Binding-site contacts:
Ligand atom C2 contacts residue ASN56 of chain 3.A at 2.4 Å.
Ligand atom C5 contacts residue TYR87 of chain 3.A at 4.3 Å (hydrophobic).
Ligand atom C8 contacts residue GLU55 of chain 3.A at 3.1 Å.
Ligand atom C5 contacts residue ASN56 of chain 3.A at 3.7 Å.
Ligand atom O5 contacts residue TYR87 of chain 3.A at 3.3 Å (h-bond).
Ligand atom C1 contacts residue TYR87 of chain 3.A at 4.1 Å (hydrophobic).
Ligand atom O6 contacts residue TYR87 of chain 3.A at 3.5 Å.
Ligand atom C7 contacts residue GLU55 of chain 3.A at 4.4 Å.
Ligand atom C1 contacts residue ASN56 of chain 3.A at 1.4 Å.
Ligand atom C6 contacts residue TYR87 of chain 3.A at 4.1 Å (hydrophobic).
Ligand atom N2 contacts residue ASN56 of chain 3.A at 2.9 Å (h-bond).
Ligand atom C7 contacts residue ASN56 of chain 3.A at 3.3 Å.
Ligand atom O5 contacts residue ASN56 of chain 3.A at 2.4 Å (h-bond).
Ligand atom C4 contacts residue ASN56 of chain 3.A at 4.2 Å.
Ligand atom O7 contacts residue ASN56 of chain 3.A at 3.4 Å (h-bond).
Ligand atom C3 contacts residue ASN56 of chain 3.A at 3.8 Å.
Ligand atom C8 contacts residue ASN56 of chain 3.A at 4.5 Å.

Sequence of chain 3.A:
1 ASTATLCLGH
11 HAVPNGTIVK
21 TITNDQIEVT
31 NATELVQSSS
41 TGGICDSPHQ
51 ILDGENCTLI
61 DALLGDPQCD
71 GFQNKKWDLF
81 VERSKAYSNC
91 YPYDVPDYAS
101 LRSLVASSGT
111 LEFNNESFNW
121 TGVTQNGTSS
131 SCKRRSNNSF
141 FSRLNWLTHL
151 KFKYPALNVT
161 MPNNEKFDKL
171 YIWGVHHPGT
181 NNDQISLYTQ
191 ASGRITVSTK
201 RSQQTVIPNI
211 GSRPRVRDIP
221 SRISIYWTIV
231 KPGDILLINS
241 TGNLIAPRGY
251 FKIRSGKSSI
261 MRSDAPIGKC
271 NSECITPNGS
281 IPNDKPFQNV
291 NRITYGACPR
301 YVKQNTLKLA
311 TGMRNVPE

A protein and the small-molecule ligand that binds it are described below.
Small molecule (SMILES): CC(=O)N[C@@H]1[C@@H](O)[C@H](O)[C@@H](CO)O[C@H]1O